Binding-site contacts:
Ligand atom OE4 contacts residue ALA963 of chain 1.E at 3.4 Å.
Ligand atom C3 contacts residue THR995 of chain 1.E at 3.0 Å.
Ligand atom CB3 contacts residue GLY916 of chain 1.E at 3.4 Å.
Ligand atom OE4 contacts residue ASN915 of chain 1.E at 3.4 Å (h-bond).
Ligand atom CB1 contacts residue SER965 of chain 1.E at 3.5 Å.
Ligand atom OE4 contacts residue GLY964 of chain 1.E at 2.6 Å (h-bond).
Ligand atom CD6 contacts residue ARG131 of chain 1.E at 2.9 Å.
Ligand atom C6 contacts residue GLY918 of chain 1.E at 3.3 Å.
Ligand atom O contacts residue SER965 of chain 1.E at 2.9 Å.
Ligand atom OE5 contacts residue TRP988 of chain 1.E at 2.9 Å.
Ligand atom O contacts residue GLY918 of chain 1.E at 2.2 Å (h-bond).
Ligand atom C2 contacts residue THR995 of chain 1.E at 3.1 Å.
Ligand atom C3 contacts residue PHE1011 of chain 1.E at 3.6 Å (hydrophobic).
Ligand atom O1 contacts residue ASP966 of chain 1.E at 1.9 Å (salt-bridge).
Ligand atom CZ1 contacts residue ASP936 of chain 1.F at 3.1 Å.
Ligand atom CG3 contacts residue ARG132 of chain 1.E at 3.5 Å.
Ligand atom O contacts residue ASP966 of chain 1.E at 3.3 Å (salt-bridge).
Ligand atom N2 contacts residue GLY916 of chain 1.E at 3.0 Å (h-bond).
Ligand atom O12 contacts residue ILE994 of chain 1.E at 3.5 Å (h-bond).
Ligand atom C6 contacts residue SER965 of chain 1.E at 2.4 Å.
Ligand atom C8 contacts residue GLY916 of chain 1.E at 3.5 Å.
Ligand atom N1 contacts residue SER965 of chain 1.E at 3.1 Å (h-bond).
Ligand atom C2 contacts residue ILE994 of chain 1.E at 3.4 Å (hydrophobic).
Ligand atom N contacts residue GLY918 of chain 1.E at 2.8 Å (h-bond).
Ligand atom CA1 contacts residue SER965 of chain 1.E at 3.1 Å.
Ligand atom O contacts residue GLY916 of chain 1.E at 3.5 Å (h-bond).
Ligand atom O3 contacts residue ARG131 of chain 1.E at 3.4 Å (salt-bridge).
Ligand atom CD1 contacts residue GLY993 of chain 1.E at 3.5 Å.
Ligand atom C7 contacts residue ASP966 of chain 1.E at 3.1 Å.
Ligand atom CE1 contacts residue PHE1011 of chain 1.E at 3.3 Å (hydrophobic).
Ligand atom NH2 contacts residue TYR609 of chain 1.E at 2.7 Å (h-bond).
Ligand atom CD4 contacts residue GLY964 of chain 1.E at 3.5 Å.
Ligand atom C7 contacts residue SER965 of chain 1.E at 1.9 Å.
Ligand atom O3 contacts residue ARG132 of chain 1.E at 3.4 Å (salt-bridge).
Ligand atom CE1 contacts residue GLY993 of chain 1.E at 3.4 Å.
Ligand atom CA1 contacts residue GLY918 of chain 1.E at 3.1 Å.
Ligand atom O contacts residue GLY917 of chain 1.E at 2.8 Å.
Ligand atom OE4 contacts residue TYR962 of chain 1.E at 3.2 Å (h-bond).
Ligand atom O1 contacts residue SER965 of chain 1.E at 1.6 Å.
Ligand atom OXT contacts residue ARG132 of chain 1.E at 3.1 Å.

Sequence of chain 1.F:
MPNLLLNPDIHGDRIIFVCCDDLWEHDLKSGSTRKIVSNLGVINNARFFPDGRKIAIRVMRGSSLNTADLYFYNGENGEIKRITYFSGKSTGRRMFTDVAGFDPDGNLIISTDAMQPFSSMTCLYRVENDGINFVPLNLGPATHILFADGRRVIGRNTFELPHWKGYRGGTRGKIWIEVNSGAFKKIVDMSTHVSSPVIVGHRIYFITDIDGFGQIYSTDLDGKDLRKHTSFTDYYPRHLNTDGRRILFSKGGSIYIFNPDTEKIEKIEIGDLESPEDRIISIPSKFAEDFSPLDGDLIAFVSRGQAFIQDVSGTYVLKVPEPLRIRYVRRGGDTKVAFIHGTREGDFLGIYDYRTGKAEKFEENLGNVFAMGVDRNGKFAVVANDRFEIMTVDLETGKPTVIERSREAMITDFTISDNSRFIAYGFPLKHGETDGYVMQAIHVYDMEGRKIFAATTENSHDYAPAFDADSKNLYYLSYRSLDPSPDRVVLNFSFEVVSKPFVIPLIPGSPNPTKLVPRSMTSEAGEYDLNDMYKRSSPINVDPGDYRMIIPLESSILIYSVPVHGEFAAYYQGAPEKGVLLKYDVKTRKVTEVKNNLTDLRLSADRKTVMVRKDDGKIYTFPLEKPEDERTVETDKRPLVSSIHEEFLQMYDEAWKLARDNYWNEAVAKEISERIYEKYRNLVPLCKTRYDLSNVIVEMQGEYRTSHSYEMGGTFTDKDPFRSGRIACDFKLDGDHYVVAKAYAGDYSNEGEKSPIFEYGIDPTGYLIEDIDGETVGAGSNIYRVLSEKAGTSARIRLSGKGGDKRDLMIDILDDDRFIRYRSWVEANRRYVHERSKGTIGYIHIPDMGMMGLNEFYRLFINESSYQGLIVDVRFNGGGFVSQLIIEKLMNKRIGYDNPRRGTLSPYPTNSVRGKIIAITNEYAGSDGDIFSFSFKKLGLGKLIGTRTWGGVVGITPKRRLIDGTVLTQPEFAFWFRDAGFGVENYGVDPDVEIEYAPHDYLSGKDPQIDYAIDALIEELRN

A protein and the small-molecule ligand that binds it are described below.
Small molecule (SMILES): N=C(N)NCCC[C@H](NC(=O)C(=O)C(CC1CCCCC1)NC(=O)OCc1ccccc1)C(=O)N[C@@H](CCC(=O)O)C(=O)N[C@@H](CC1CCCCC1)C(=O)O

Sequence of chain 1.E:
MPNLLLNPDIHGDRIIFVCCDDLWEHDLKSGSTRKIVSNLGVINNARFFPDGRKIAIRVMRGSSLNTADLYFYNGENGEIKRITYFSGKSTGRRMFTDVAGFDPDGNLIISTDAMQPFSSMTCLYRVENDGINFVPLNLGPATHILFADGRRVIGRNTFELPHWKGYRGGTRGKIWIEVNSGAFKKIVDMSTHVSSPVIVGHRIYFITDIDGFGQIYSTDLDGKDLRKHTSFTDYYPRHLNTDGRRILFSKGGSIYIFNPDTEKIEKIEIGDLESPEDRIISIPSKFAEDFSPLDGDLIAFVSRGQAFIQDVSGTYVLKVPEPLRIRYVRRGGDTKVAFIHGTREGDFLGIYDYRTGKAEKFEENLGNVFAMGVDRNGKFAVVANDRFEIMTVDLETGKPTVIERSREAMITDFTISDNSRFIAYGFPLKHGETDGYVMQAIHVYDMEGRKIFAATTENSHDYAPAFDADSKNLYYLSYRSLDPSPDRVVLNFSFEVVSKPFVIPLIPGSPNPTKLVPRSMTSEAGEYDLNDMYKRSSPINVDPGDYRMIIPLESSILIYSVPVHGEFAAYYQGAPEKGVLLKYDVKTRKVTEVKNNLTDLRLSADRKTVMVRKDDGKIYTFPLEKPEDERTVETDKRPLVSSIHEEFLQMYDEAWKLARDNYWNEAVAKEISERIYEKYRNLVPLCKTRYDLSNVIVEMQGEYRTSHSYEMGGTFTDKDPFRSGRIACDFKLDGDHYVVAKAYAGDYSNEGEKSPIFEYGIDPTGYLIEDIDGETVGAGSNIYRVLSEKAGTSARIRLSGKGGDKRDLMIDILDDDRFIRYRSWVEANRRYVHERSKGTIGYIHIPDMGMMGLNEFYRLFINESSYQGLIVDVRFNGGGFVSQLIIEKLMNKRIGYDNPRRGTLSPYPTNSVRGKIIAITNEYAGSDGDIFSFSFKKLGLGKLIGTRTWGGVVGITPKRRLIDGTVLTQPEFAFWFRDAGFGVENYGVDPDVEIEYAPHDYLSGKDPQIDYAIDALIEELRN